This small molecule binds to this protein.
Small molecule (SMILES): Cc1nc2cccc(F)c2c(N)c1CSCc1cccc(C(O)(O)C(F)(F)F)c1

Sequence of chain 1.A:
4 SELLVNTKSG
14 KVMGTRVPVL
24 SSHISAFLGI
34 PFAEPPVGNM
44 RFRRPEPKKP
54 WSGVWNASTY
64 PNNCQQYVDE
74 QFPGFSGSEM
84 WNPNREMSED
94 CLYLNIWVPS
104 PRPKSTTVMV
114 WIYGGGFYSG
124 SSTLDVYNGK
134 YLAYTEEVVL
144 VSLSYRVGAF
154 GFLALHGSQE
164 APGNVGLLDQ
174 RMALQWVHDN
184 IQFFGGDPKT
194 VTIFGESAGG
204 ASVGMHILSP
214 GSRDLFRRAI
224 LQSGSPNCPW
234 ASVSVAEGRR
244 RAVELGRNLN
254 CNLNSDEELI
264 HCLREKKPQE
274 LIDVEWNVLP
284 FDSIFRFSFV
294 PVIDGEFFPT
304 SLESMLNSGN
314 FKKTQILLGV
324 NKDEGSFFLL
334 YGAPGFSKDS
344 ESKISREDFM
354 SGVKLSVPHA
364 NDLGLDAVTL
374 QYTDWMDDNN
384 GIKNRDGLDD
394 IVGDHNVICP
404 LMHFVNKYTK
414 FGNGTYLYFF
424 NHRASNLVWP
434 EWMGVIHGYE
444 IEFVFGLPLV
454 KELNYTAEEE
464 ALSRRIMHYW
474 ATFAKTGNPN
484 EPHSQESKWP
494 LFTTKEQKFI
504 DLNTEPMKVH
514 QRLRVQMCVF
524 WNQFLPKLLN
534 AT

Binding-site contacts:
Ligand atom F23 contacts residue ALA201 of chain 1.A at 3.4 Å.
Ligand atom C5 contacts residue TRP84 of chain 1.A at 3.6 Å (hydrophobic).
Ligand atom C19 contacts residue HIS440 of chain 1.A at 3.5 Å.
Ligand atom C10 contacts residue HIS440 of chain 1.A at 3.2 Å.
Ligand atom C8 contacts residue TRP84 of chain 1.A at 3.4 Å (hydrophobic).
Ligand atom F24 contacts residue SER200 of chain 1.A at 3.5 Å.
Ligand atom F25 contacts residue SER200 of chain 1.A at 2.7 Å.
Ligand atom F24 contacts residue GLY119 of chain 1.A at 3.1 Å.
Ligand atom S13 contacts residue TYR121 of chain 1.A at 3.6 Å (h-bond).
Ligand atom C7 contacts residue PHE330 of chain 1.A at 3.3 Å (hydrophobic).
Ligand atom F27 contacts residue PHE330 of chain 1.A at 2.9 Å.
Ligand atom N11 contacts residue TRP84 of chain 1.A at 3.4 Å.
Ligand atom C6 contacts residue TRP84 of chain 1.A at 3.5 Å (hydrophobic).
Ligand atom F27 contacts residue TRP84 of chain 1.A at 3.3 Å.
Ligand atom F23 contacts residue SER200 of chain 1.A at 2.9 Å.
Ligand atom C21 contacts residue ALA201 of chain 1.A at 3.4 Å (hydrophobic).
Ligand atom C17 contacts residue SER200 of chain 1.A at 2.4 Å.
Ligand atom F25 contacts residue PHE331 of chain 1.A at 3.5 Å.
Ligand atom F24 contacts residue PHE290 of chain 1.A at 3.2 Å.
Ligand atom F23 contacts residue TRP233 of chain 1.A at 2.9 Å.
Ligand atom C14 contacts residue TYR121 of chain 1.A at 3.5 Å (hydrophobic).
Ligand atom C4 contacts residue TRP84 of chain 1.A at 3.2 Å (hydrophobic).
Ligand atom O26 contacts residue GLY118 of chain 1.A at 2.7 Å (h-bond).
Ligand atom C8 contacts residue PHE330 of chain 1.A at 3.5 Å (hydrophobic).
Ligand atom O26 contacts residue SER200 of chain 1.A at 2.3 Å (h-bond).
Ligand atom O26 contacts residue GLY119 of chain 1.A at 2.7 Å (h-bond).
Ligand atom C20 contacts residue PHE330 of chain 1.A at 3.6 Å (hydrophobic).
Ligand atom C18 contacts residue SER200 of chain 1.A at 2.6 Å.
Ligand atom C22 contacts residue SER200 of chain 1.A at 2.3 Å.
Ligand atom C10 contacts residue TRP84 of chain 1.A at 3.5 Å (hydrophobic).
Ligand atom S13 contacts residue SER122 of chain 1.A at 3.5 Å (h-bond).
Ligand atom C7 contacts residue TRP84 of chain 1.A at 3.2 Å (hydrophobic).
Ligand atom F25 contacts residue PHE288 of chain 1.A at 3.1 Å.
Ligand atom O26 contacts residue ALA201 of chain 1.A at 2.7 Å (h-bond).
Ligand atom C3 contacts residue TRP84 of chain 1.A at 3.3 Å (hydrophobic).
Ligand atom C18 contacts residue HIS440 of chain 1.A at 3.4 Å.
Ligand atom C14 contacts residue PHE330 of chain 1.A at 3.6 Å (hydrophobic).
Ligand atom C2 contacts residue TRP84 of chain 1.A at 3.3 Å (hydrophobic).
Ligand atom C21 contacts residue SER200 of chain 1.A at 1.4 Å.
Ligand atom C9 contacts residue HIS440 of chain 1.A at 3.3 Å.